Binding-site contacts:
Ligand atom O2 contacts residue DT2 of chain 1.A at 3.2 Å (h-bond).
Ligand atom N3 contacts residue DT2 of chain 1.A at 3.6 Å.
Ligand atom C1 contacts residue DT3 of chain 1.A at 1.6 Å.
Ligand atom C1 contacts residue DT2 of chain 1.A at 3.6 Å.
Ligand atom C2 contacts residue DT3 of chain 1.A at 2.7 Å.
Ligand atom C2 contacts residue DT2 of chain 1.A at 3.4 Å.
Ligand atom N3 contacts residue DT3 of chain 1.A at 3.9 Å.
Ligand atom O2 contacts residue DT3 of chain 1.A at 3.1 Å.
Ligand atom C3 contacts residue DT2 of chain 1.A at 4.2 Å.
Ligand atom O2 contacts residue LYS67 of chain 1.B at 4.2 Å.

Sequence of chain 1.B:
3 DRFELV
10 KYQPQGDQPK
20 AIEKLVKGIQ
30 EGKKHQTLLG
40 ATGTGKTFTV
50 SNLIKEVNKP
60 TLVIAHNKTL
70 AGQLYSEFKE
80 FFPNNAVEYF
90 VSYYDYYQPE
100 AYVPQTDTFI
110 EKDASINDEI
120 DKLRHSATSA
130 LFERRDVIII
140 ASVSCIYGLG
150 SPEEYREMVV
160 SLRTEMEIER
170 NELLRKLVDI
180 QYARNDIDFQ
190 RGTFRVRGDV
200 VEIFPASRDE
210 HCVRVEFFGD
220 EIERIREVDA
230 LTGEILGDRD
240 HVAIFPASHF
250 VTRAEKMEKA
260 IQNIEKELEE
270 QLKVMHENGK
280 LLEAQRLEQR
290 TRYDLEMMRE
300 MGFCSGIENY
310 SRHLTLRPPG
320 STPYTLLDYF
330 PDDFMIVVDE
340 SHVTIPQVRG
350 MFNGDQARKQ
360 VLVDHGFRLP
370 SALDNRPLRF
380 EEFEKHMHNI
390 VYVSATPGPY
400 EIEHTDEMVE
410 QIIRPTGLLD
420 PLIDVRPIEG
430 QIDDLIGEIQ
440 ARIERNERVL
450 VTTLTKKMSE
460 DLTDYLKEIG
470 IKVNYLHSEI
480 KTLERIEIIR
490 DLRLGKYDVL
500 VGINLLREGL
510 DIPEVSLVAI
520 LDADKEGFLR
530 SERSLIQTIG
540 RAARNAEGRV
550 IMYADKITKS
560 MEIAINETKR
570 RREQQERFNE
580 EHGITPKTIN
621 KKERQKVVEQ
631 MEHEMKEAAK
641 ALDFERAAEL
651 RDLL

This small molecule binds to this protein.
Small molecule (SMILES): CNC(C)=O